Sequence of chain 1.J:
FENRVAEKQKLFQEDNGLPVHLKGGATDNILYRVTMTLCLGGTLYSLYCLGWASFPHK

Sequence of chain 1.C:
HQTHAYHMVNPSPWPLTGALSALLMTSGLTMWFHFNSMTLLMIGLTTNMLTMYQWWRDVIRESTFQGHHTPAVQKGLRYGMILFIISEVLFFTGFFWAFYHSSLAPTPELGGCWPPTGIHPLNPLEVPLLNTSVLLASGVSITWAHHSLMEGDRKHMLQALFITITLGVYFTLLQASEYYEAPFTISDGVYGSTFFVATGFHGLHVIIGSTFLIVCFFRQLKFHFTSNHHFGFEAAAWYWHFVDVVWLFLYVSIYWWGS

The protein below binds the small molecule below.
Small molecule (SMILES): CCCCCCCCCCO[C@@H]1O[C@H](CO)[C@@H](O[C@H]2O[C@H](CO)[C@@H](O)[C@H](O)[C@H]2O)[C@H](O)[C@H]1O

Binding-site contacts:
Ligand atom C34 contacts residue GLY41 of chain 1.J at 3.5 Å.
Ligand atom C34 contacts residue ILE43 of chain 1.C at 4.2 Å (hydrophobic).
Ligand atom C43 contacts residue THR37 of chain 1.J at 3.7 Å.
Ligand atom C18 contacts residue TYR45 of chain 1.J at 3.8 Å (hydrophobic).
Ligand atom C31 contacts residue ILE43 of chain 1.C at 3.6 Å (hydrophobic).
Ligand atom C40 contacts residue GLY42 of chain 1.J at 4.3 Å.
Ligand atom C34 contacts residue GLY42 of chain 1.J at 3.7 Å.
Ligand atom C22 contacts residue TYR45 of chain 1.J at 3.7 Å (hydrophobic).
Ligand atom C19 contacts residue TYR45 of chain 1.J at 4.1 Å (hydrophobic).
Ligand atom C19 contacts residue THR39 of chain 1.C at 4.3 Å.
Ligand atom C43 contacts residue GLY41 of chain 1.J at 4.3 Å.
Ligand atom C37 contacts residue GLY41 of chain 1.J at 4.0 Å.
Ligand atom C25 contacts residue TYR45 of chain 1.J at 4.3 Å (hydrophobic).
Ligand atom C43 contacts residue LEU38 of chain 1.J at 4.4 Å (hydrophobic).
Ligand atom C34 contacts residue TYR45 of chain 1.J at 4.5 Å (hydrophobic).
Ligand atom O6 contacts residue ASN36 of chain 1.C at 4.1 Å.
Ligand atom C25 contacts residue THR39 of chain 1.C at 4.2 Å.
Ligand atom C40 contacts residue THR37 of chain 1.J at 4.1 Å.
Ligand atom C40 contacts residue LEU38 of chain 1.J at 4.0 Å (hydrophobic).
Ligand atom C40 contacts residue GLY41 of chain 1.J at 4.1 Å.
Ligand atom O16 contacts residue TYR45 of chain 1.J at 4.1 Å.
Ligand atom C37 contacts residue GLY42 of chain 1.J at 4.4 Å.
Ligand atom C28 contacts residue TYR45 of chain 1.J at 4.0 Å (hydrophobic).